This protein binds this small molecule.
Small molecule (SMILES): CC(C)CCC[C@@H](C)[C@H]1CC[C@H]2[C@@H]3CC=C4C[C@@H](OC(=O)CCC(=O)O)CC[C@]4(C)[C@H]3CC[C@]12C

Sequence of chain 1.A:
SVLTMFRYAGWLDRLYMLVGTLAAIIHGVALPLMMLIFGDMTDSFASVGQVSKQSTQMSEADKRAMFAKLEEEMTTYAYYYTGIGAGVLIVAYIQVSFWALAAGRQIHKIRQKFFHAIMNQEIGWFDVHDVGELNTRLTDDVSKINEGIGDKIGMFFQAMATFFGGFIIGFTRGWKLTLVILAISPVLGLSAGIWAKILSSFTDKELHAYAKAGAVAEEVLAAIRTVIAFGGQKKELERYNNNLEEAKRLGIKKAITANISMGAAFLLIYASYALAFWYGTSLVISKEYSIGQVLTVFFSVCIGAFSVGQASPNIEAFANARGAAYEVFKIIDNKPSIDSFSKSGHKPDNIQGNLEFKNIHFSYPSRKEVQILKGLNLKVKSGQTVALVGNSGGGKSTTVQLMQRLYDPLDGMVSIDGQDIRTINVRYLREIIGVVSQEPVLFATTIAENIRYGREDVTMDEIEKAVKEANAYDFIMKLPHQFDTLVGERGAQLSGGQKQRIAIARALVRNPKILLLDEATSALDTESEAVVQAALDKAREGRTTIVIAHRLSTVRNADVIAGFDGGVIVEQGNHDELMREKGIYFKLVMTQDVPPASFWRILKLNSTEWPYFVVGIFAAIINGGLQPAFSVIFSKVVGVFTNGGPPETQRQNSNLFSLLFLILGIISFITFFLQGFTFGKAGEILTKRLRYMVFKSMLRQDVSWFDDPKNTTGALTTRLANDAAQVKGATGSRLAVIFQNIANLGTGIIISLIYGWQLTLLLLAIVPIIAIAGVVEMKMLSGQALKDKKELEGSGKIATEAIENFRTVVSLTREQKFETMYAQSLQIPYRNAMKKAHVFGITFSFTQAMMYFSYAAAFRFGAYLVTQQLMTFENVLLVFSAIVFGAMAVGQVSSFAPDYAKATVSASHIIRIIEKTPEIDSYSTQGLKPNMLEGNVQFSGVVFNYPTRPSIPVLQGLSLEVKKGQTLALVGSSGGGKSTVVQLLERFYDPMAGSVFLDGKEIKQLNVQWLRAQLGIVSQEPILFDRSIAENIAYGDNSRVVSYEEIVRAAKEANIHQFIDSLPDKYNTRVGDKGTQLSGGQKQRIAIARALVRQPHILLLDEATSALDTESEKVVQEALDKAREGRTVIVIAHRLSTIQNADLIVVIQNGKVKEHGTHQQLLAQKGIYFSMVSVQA

Binding-site contacts:
Ligand atom CAK contacts residue MET50 of chain 1.A at 3.5 Å (hydrophobic).
Ligand atom CAV contacts residue PHE39 of chain 1.A at 4.0 Å (hydrophobic).
Ligand atom CBC contacts residue PHE39 of chain 1.A at 3.7 Å (hydrophobic).
Ligand atom CAO contacts residue PHE190 of chain 1.A at 3.8 Å (hydrophobic).
Ligand atom CAP contacts residue PHE190 of chain 1.A at 4.1 Å (hydrophobic).
Ligand atom OAG contacts residue ARG40 of chain 1.A at 4.1 Å.
Ligand atom CAU contacts residue LEU36 of chain 1.A at 3.8 Å (hydrophobic).
Ligand atom CAM contacts residue ARG40 of chain 1.A at 4.1 Å.
Ligand atom CBA contacts residue PHE189 of chain 1.A at 4.0 Å (hydrophobic).
Ligand atom CAI contacts residue MET50 of chain 1.A at 3.7 Å (hydrophobic).
Ligand atom CAQ contacts residue TRP132 of chain 1.A at 3.7 Å (hydrophobic).
Ligand atom CAN contacts residue ILE186 of chain 1.A at 3.9 Å (hydrophobic).
Ligand atom OAF contacts residue ARG47 of chain 1.A at 3.5 Å (salt-bridge).
Ligand atom CAA contacts residue PHE189 of chain 1.A at 3.8 Å (hydrophobic).
Ligand atom CAL contacts residue ARG40 of chain 1.A at 3.8 Å.
Ligand atom OAH contacts residue ARG40 of chain 1.A at 3.6 Å.
Ligand atom CAN contacts residue PHE189 of chain 1.A at 3.5 Å (hydrophobic).
Ligand atom CBF contacts residue LEU36 of chain 1.A at 3.9 Å (hydrophobic).
Ligand atom CAB contacts residue PHE351 of chain 1.A at 3.7 Å (hydrophobic).
Ligand atom CAX contacts residue ARG40 of chain 1.A at 3.5 Å.
Ligand atom CAK contacts residue PHE39 of chain 1.A at 3.7 Å (hydrophobic).
Ligand atom CAB contacts residue PHE189 of chain 1.A at 3.7 Å (hydrophobic).
Ligand atom CAA contacts residue PHE351 of chain 1.A at 4.0 Å (hydrophobic).
Ligand atom CAB contacts residue ASN347 of chain 1.A at 3.8 Å.
Ligand atom OAW contacts residue ARG47 of chain 1.A at 4.0 Å.
Ligand atom CAB contacts residue ILE348 of chain 1.A at 3.9 Å (hydrophobic).
Ligand atom CAZ contacts residue PHE39 of chain 1.A at 4.0 Å (hydrophobic).
Ligand atom CAS contacts residue LEU36 of chain 1.A at 3.7 Å (hydrophobic).
Ligand atom CAM contacts residue ARG47 of chain 1.A at 3.4 Å.
Ligand atom CBA contacts residue PHE351 of chain 1.A at 3.6 Å (hydrophobic).
Ligand atom CAI contacts residue PHE39 of chain 1.A at 3.5 Å (hydrophobic).
Ligand atom OAG contacts residue PHE39 of chain 1.A at 3.4 Å (h-bond).
Ligand atom OAF contacts residue ARG40 of chain 1.A at 3.5 Å (salt-bridge).
Ligand atom CAP contacts residue ILE186 of chain 1.A at 3.6 Å (hydrophobic).
Ligand atom CAY contacts residue PHE39 of chain 1.A at 3.3 Å (hydrophobic).
Ligand atom OAW contacts residue PHE39 of chain 1.A at 3.5 Å (h-bond).
Ligand atom CAE contacts residue PHE190 of chain 1.A at 4.1 Å (hydrophobic).
Ligand atom CAT contacts residue LEU36 of chain 1.A at 3.6 Å (hydrophobic).
Ligand atom CAM contacts residue PHE39 of chain 1.A at 3.8 Å (hydrophobic).
Ligand atom CAB contacts residue ILE186 of chain 1.A at 4.1 Å (hydrophobic).